This small molecule binds to this protein.
Small molecule (SMILES): Nc1ncnc2c1ncn2[C@@H]1O[C@H](CO[P](=O)(O)O[P](=O)(O)NP(=O)(O)O)[C@@H](O)[C@H]1O

Sequence of chain 1.A:
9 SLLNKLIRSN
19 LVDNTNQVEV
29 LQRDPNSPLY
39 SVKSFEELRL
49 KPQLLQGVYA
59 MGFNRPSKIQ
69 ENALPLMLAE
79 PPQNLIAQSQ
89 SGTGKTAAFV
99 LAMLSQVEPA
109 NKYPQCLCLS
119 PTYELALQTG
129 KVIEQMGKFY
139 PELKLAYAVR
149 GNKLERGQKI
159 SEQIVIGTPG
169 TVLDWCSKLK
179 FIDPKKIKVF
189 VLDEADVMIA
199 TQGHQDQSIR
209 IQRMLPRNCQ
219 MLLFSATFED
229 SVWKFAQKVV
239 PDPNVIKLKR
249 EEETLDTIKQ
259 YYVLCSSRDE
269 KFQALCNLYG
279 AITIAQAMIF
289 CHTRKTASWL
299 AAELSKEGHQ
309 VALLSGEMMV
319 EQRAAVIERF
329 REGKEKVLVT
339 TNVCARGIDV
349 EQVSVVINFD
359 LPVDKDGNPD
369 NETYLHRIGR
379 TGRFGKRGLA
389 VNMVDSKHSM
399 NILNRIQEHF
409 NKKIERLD

Binding-site contacts:
Ligand atom O1B contacts residue THR91 of chain 1.A at 2.8 Å (h-bond).
Ligand atom O4' contacts residue PHE382 of chain 1.A at 3.3 Å.
Ligand atom PB contacts residue LYS93 of chain 1.A at 3.4 Å.
Ligand atom O1A contacts residue LYS93 of chain 1.A at 3.3 Å (salt-bridge).
Ligand atom O1B contacts residue GLY90 of chain 1.A at 3.5 Å.
Ligand atom O1A contacts residue GLY92 of chain 1.A at 3.0 Å.
Ligand atom N7 contacts residue GLN68 of chain 1.A at 2.9 Å (h-bond).
Ligand atom N3B contacts residue LYS93 of chain 1.A at 2.8 Å (salt-bridge).
Ligand atom C5 contacts residue PHE382 of chain 1.A at 3.3 Å (hydrophobic).
Ligand atom O1B contacts residue LYS93 of chain 1.A at 3.1 Å (salt-bridge).
Ligand atom PG contacts residue MG1 of chain 1.D at 3.3 Å.
Ligand atom O1G contacts residue MG1 of chain 1.D at 1.9 Å.
Ligand atom O2B contacts residue MG1 of chain 1.D at 2.4 Å.
Ligand atom PG contacts residue LYS93 of chain 1.A at 3.6 Å.
Ligand atom O2A contacts residue THR94 of chain 1.A at 3.2 Å (h-bond).
Ligand atom O2' contacts residue PHE61 of chain 1.A at 3.5 Å.
Ligand atom O5' contacts residue ARG381 of chain 1.A at 3.2 Å (salt-bridge).
Ligand atom PA contacts residue THR94 of chain 1.A at 3.5 Å.
Ligand atom N7 contacts residue PHE382 of chain 1.A at 3.5 Å.
Ligand atom O3A contacts residue MG1 of chain 1.D at 2.9 Å.
Ligand atom O2G contacts residue LYS93 of chain 1.A at 3.0 Å (salt-bridge).
Ligand atom O3G contacts residue ARG381 of chain 1.A at 2.9 Å (salt-bridge).
Ligand atom O1A contacts residue THR94 of chain 1.A at 3.1 Å (h-bond).
Ligand atom N6 contacts residue GLN68 of chain 1.A at 3.4 Å (h-bond).
Ligand atom O3' contacts residue ASP347 of chain 1.A at 2.5 Å (salt-bridge).
Ligand atom O3A contacts residue ARG381 of chain 1.A at 3.0 Å (salt-bridge).
Ligand atom O1G contacts residue GLU192 of chain 1.A at 3.5 Å (salt-bridge).
Ligand atom N1 contacts residue PHE382 of chain 1.A at 3.4 Å.
Ligand atom C2 contacts residue PHE382 of chain 1.A at 3.5 Å (hydrophobic).
Ligand atom O1G contacts residue GLY345 of chain 1.A at 3.5 Å.
Ligand atom O2B contacts residue LYS93 of chain 1.A at 3.2 Å (salt-bridge).
Ligand atom C3' contacts residue ASP347 of chain 1.A at 3.4 Å.
Ligand atom C8 contacts residue PHE61 of chain 1.A at 3.6 Å (hydrophobic).
Ligand atom N7 contacts residue PHE61 of chain 1.A at 3.5 Å.
Ligand atom N3B contacts residue GLY90 of chain 1.A at 3.0 Å (h-bond).
Ligand atom C6 contacts residue PHE382 of chain 1.A at 3.3 Å (hydrophobic).
Ligand atom N6 contacts residue ARG63 of chain 1.A at 2.8 Å (salt-bridge).
Ligand atom PB contacts residue MG1 of chain 1.D at 3.1 Å.
Ligand atom O3G contacts residue ARG378 of chain 1.A at 2.6 Å (salt-bridge).
Ligand atom O1B contacts residue GLY92 of chain 1.A at 2.5 Å (h-bond).